This small molecule binds to this protein.
Small molecule (SMILES): CC(=O)N[C@H]1[C@H](O[C@H]2[C@H](O)[C@@H](NC(C)=O)CO[C@@H]2CO[C@H]2O[C@@H](C)[C@@H](O)[C@@H](O)[C@@H]2O)O[C@H](CO)[C@@H](O)[C@@H]1O

Binding-site contacts:
Ligand atom C7 contacts residue ASN341 of chain 3.A at 3.5 Å.
Ligand atom C7 contacts residue ASN342 of chain 3.A at 4.4 Å.
Ligand atom O5 contacts residue ASN341 of chain 3.A at 2.2 Å (h-bond).
Ligand atom C6 contacts residue SER338 of chain 3.A at 3.6 Å.
Ligand atom O7 contacts residue GLY336 of chain 3.A at 3.4 Å (h-bond).
Ligand atom C2 contacts residue ASN341 of chain 3.A at 2.6 Å.
Ligand atom O4 contacts residue GLY336 of chain 3.A at 3.9 Å.
Ligand atom C6 contacts residue ASN341 of chain 3.A at 4.5 Å.
Ligand atom C6 contacts residue PHE337 of chain 3.A at 4.2 Å (hydrophobic).
Ligand atom O7 contacts residue ASN341 of chain 3.A at 4.3 Å.
Ligand atom C6 contacts residue ASP340 of chain 3.A at 4.3 Å.
Ligand atom C3 contacts residue ASN341 of chain 3.A at 3.8 Å.
Ligand atom O5 contacts residue SER338 of chain 3.A at 4.2 Å.
Ligand atom C6 contacts residue ASN341 of chain 3.A at 4.1 Å.
Ligand atom O7 contacts residue PRO335 of chain 3.A at 4.2 Å.
Ligand atom C5 contacts residue ASN341 of chain 3.A at 3.5 Å.
Ligand atom C1 contacts residue GLY336 of chain 3.A at 4.3 Å.
Ligand atom C1 contacts residue ASN341 of chain 3.A at 1.4 Å.
Ligand atom N2 contacts residue ASN341 of chain 3.A at 3.1 Å (h-bond).
Ligand atom C5 contacts residue GLY336 of chain 3.A at 4.2 Å.
Ligand atom C6 contacts residue SER338 of chain 3.A at 4.2 Å.
Ligand atom O5 contacts residue SER338 of chain 3.A at 3.4 Å.
Ligand atom C5 contacts residue ASN341 of chain 3.A at 4.3 Å.
Ligand atom O7 contacts residue ASN342 of chain 3.A at 3.6 Å (h-bond).
Ligand atom C8 contacts residue ASN341 of chain 3.A at 3.3 Å.
Ligand atom C3 contacts residue GLY336 of chain 3.A at 4.1 Å.
Ligand atom C1 contacts residue SER338 of chain 3.A at 3.9 Å.
Ligand atom C7 contacts residue GLY336 of chain 3.A at 4.5 Å.
Ligand atom C4 contacts residue ASN341 of chain 3.A at 4.2 Å.
Ligand atom C5 contacts residue SER338 of chain 3.A at 3.8 Å.
Ligand atom N2 contacts residue GLY336 of chain 3.A at 4.5 Å.

Sequence of chain 3.A:
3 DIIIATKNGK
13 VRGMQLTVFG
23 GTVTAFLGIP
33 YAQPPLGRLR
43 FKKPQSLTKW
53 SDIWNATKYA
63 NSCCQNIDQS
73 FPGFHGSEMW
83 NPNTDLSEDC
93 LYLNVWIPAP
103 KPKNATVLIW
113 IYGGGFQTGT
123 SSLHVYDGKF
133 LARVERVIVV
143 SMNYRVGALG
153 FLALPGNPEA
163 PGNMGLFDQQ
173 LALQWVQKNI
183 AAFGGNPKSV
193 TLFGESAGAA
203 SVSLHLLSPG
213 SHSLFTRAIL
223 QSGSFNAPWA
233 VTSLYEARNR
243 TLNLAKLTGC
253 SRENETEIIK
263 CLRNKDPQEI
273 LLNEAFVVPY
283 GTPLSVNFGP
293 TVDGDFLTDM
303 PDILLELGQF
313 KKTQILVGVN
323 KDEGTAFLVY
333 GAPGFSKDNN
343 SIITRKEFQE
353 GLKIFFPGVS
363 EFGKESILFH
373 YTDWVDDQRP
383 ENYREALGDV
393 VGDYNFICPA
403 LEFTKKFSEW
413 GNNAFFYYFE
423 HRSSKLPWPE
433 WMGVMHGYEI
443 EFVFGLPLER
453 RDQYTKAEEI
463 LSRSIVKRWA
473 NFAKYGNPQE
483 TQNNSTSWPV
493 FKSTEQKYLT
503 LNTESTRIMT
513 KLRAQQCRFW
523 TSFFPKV